This small molecule binds to this protein.
Small molecule (SMILES): CC(=O)N[C@@H]1[C@@H](O)[C@H](O)[C@@H](CO)O[C@H]1O

Binding-site contacts:
Ligand atom O6 contacts residue ASN331 of chain 1.D at 3.8 Å.
Ligand atom C6 contacts residue GLN580 of chain 1.D at 4.2 Å.
Ligand atom C6 contacts residue LEU582 of chain 1.D at 4.0 Å (hydrophobic).
Ligand atom O3 contacts residue GLN580 of chain 1.D at 4.2 Å.
Ligand atom O5 contacts residue ASN331 of chain 1.D at 2.5 Å (h-bond).
Ligand atom C7 contacts residue ASN331 of chain 1.D at 3.5 Å.
Ligand atom O4 contacts residue GLN580 of chain 1.D at 4.5 Å.
Ligand atom C8 contacts residue ASN331 of chain 1.D at 4.5 Å.
Ligand atom C5 contacts residue ASN331 of chain 1.D at 3.8 Å.
Ligand atom O7 contacts residue ASN331 of chain 1.D at 3.7 Å.
Ligand atom C1 contacts residue ASN331 of chain 1.D at 1.4 Å.
Ligand atom C3 contacts residue GLN580 of chain 1.D at 4.1 Å.
Ligand atom C2 contacts residue GLN580 of chain 1.D at 3.9 Å.
Ligand atom C4 contacts residue GLN580 of chain 1.D at 3.5 Å.
Ligand atom N2 contacts residue ASN331 of chain 1.D at 2.8 Å (h-bond).
Ligand atom C5 contacts residue GLN580 of chain 1.D at 4.0 Å.
Ligand atom C1 contacts residue GLN580 of chain 1.D at 4.3 Å.
Ligand atom C2 contacts residue ASN331 of chain 1.D at 2.5 Å.
Ligand atom O6 contacts residue LEU582 of chain 1.D at 4.4 Å.
Ligand atom C3 contacts residue ASN331 of chain 1.D at 3.8 Å.
Ligand atom C4 contacts residue ASN331 of chain 1.D at 4.3 Å.
Ligand atom O5 contacts residue GLN580 of chain 1.D at 3.8 Å.

Sequence of chain 1.D:
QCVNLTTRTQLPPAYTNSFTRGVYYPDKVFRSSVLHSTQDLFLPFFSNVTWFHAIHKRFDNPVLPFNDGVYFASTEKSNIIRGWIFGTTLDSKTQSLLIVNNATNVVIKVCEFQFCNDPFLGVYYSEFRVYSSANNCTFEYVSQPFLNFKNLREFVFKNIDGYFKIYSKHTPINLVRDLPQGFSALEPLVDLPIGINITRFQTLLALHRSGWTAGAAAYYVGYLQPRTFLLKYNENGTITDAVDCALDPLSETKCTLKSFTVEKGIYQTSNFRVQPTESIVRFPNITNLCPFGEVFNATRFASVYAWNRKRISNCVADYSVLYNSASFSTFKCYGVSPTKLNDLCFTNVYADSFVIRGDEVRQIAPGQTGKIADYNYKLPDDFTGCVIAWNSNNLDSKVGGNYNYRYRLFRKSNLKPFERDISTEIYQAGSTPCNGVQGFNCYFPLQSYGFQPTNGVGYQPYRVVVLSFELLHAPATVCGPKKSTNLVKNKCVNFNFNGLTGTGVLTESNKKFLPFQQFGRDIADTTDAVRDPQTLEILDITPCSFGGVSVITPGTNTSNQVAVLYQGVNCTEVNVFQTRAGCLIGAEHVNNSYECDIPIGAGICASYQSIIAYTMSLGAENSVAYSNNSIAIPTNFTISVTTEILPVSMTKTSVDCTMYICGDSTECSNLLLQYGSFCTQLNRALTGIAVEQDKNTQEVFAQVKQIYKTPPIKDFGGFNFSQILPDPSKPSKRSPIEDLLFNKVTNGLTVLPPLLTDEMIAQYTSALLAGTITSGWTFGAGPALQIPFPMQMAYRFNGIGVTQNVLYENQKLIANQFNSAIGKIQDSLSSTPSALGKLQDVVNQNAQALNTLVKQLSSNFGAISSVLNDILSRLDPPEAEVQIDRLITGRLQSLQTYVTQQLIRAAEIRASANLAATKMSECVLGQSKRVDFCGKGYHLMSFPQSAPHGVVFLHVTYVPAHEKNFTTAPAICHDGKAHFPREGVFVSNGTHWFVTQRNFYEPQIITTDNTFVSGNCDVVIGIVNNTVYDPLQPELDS